Sequence of chain 1.K:
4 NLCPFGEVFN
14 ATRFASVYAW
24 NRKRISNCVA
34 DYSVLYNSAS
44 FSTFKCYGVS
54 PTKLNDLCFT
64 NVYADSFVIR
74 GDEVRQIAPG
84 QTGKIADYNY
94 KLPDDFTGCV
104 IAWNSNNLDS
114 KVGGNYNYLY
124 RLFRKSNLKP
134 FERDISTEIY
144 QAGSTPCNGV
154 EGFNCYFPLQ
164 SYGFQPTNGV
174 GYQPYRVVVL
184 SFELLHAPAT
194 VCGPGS

The small molecule below binds the protein below.
Small molecule (SMILES): CC(=O)N[C@H]1[C@H](O[C@H]2[C@H](O)[C@@H](NC(C)=O)CO[C@@H]2CO)O[C@H](CO)[C@@H](O)[C@@H]1O

Binding-site contacts:
Ligand atom C7 contacts residue GLY9 of chain 1.K at 4.4 Å.
Ligand atom C2 contacts residue ASN13 of chain 1.K at 2.5 Å.
Ligand atom O3 contacts residue VAL37 of chain 1.K at 3.9 Å.
Ligand atom O7 contacts residue VAL37 of chain 1.K at 3.6 Å.
Ligand atom N2 contacts residue GLY9 of chain 1.K at 4.0 Å.
Ligand atom O5 contacts residue ASN13 of chain 1.K at 2.4 Å (h-bond).
Ligand atom O7 contacts residue GLY9 of chain 1.K at 4.1 Å.
Ligand atom C8 contacts residue VAL37 of chain 1.K at 3.7 Å (hydrophobic).
Ligand atom C7 contacts residue ASN13 of chain 1.K at 4.1 Å.
Ligand atom C1 contacts residue ASN13 of chain 1.K at 1.4 Å.
Ligand atom N2 contacts residue ASN13 of chain 1.K at 2.8 Å (h-bond).
Ligand atom C8 contacts residue LEU38 of chain 1.K at 4.2 Å (hydrophobic).
Ligand atom C5 contacts residue ASN13 of chain 1.K at 3.6 Å.
Ligand atom C3 contacts residue ASN13 of chain 1.K at 3.8 Å.
Ligand atom C7 contacts residue VAL37 of chain 1.K at 4.0 Å (hydrophobic).
Ligand atom C8 contacts residue SER41 of chain 1.K at 4.2 Å.
Ligand atom C4 contacts residue ASN13 of chain 1.K at 4.2 Å.